A small-molecule ligand and the protein it binds are described below.
Small molecule (SMILES): Nc1ncnc2[nH]cnc12

Sequence of chain 1.A:
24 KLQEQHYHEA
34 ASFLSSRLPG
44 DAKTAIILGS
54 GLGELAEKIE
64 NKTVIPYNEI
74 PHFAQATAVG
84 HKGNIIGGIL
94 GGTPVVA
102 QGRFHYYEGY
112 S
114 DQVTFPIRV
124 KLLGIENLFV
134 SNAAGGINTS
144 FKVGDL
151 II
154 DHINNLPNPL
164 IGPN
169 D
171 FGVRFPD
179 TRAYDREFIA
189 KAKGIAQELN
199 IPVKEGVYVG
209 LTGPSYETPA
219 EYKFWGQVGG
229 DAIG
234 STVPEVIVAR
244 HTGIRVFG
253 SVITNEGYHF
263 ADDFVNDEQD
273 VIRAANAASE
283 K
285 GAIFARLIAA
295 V

Binding-site contacts:
Ligand atom C8 contacts residue VAL273 of chain 1.A at 3.8 Å (hydrophobic).
Ligand atom N6 contacts residue TYR220 of chain 1.A at 2.7 Å (h-bond).
Ligand atom C5 contacts residue TYR214 of chain 1.A at 3.9 Å (hydrophobic).
Ligand atom N7 contacts residue ALA137 of chain 1.A at 3.6 Å.
Ligand atom N9 contacts residue ALA136 of chain 1.A at 3.5 Å (h-bond).
Ligand atom C6 contacts residue TYR220 of chain 1.A at 3.7 Å (hydrophobic).
Ligand atom N3 contacts residue MSE233 of chain 1.A at 3.6 Å.
Ligand atom N3 contacts residue ILE231 of chain 1.A at 3.7 Å.
Ligand atom C8 contacts residue GLY138 of chain 1.A at 3.9 Å.
Ligand atom C6 contacts residue GLU215 of chain 1.A at 3.5 Å.
Ligand atom C2 contacts residue GLY232 of chain 1.A at 3.8 Å.
Ligand atom N1 contacts residue ILE231 of chain 1.A at 3.8 Å.
Ligand atom N6 contacts residue GLU215 of chain 1.A at 3.5 Å (salt-bridge).
Ligand atom N1 contacts residue GLU215 of chain 1.A at 2.6 Å (salt-bridge).
Ligand atom C6 contacts residue ASN257 of chain 1.A at 3.7 Å.
Ligand atom C4 contacts residue TYR214 of chain 1.A at 4.0 Å (hydrophobic).
Ligand atom C5 contacts residue ASN257 of chain 1.A at 3.6 Å.
Ligand atom N7 contacts residue GLY138 of chain 1.A at 3.3 Å (h-bond).
Ligand atom N1 contacts residue TYR220 of chain 1.A at 4.0 Å.
Ligand atom C5 contacts residue ILE231 of chain 1.A at 3.9 Å (hydrophobic).
Ligand atom N1 contacts residue TYR214 of chain 1.A at 3.9 Å.
Ligand atom C5 contacts residue GLY138 of chain 1.A at 3.4 Å.
Ligand atom C5 contacts residue ALA137 of chain 1.A at 4.0 Å (hydrophobic).
Ligand atom C8 contacts residue ALA136 of chain 1.A at 3.9 Å (hydrophobic).
Ligand atom C6 contacts residue ILE231 of chain 1.A at 3.9 Å (hydrophobic).
Ligand atom C2 contacts residue ILE231 of chain 1.A at 3.7 Å (hydrophobic).
Ligand atom C6 contacts residue TYR214 of chain 1.A at 3.8 Å (hydrophobic).
Ligand atom C2 contacts residue GLU215 of chain 1.A at 3.3 Å.
Ligand atom N6 contacts residue ASN257 of chain 1.A at 2.8 Å (h-bond).
Ligand atom N6 contacts residue GLY138 of chain 1.A at 3.5 Å.
Ligand atom N3 contacts residue GLY232 of chain 1.A at 3.4 Å.
Ligand atom C4 contacts residue ILE231 of chain 1.A at 3.8 Å (hydrophobic).
Ligand atom C6 contacts residue GLY138 of chain 1.A at 3.7 Å.
Ligand atom C8 contacts residue ASN257 of chain 1.A at 3.6 Å.
Ligand atom C8 contacts residue ALA137 of chain 1.A at 3.8 Å (hydrophobic).
Ligand atom N7 contacts residue THR256 of chain 1.A at 3.5 Å (h-bond).
Ligand atom N7 contacts residue ASN257 of chain 1.A at 2.6 Å (h-bond).
Ligand atom N9 contacts residue ALA137 of chain 1.A at 4.0 Å.
Ligand atom C8 contacts residue THR256 of chain 1.A at 3.4 Å.
Ligand atom C2 contacts residue MSE233 of chain 1.A at 3.6 Å.